Sequence of chain 22.C:
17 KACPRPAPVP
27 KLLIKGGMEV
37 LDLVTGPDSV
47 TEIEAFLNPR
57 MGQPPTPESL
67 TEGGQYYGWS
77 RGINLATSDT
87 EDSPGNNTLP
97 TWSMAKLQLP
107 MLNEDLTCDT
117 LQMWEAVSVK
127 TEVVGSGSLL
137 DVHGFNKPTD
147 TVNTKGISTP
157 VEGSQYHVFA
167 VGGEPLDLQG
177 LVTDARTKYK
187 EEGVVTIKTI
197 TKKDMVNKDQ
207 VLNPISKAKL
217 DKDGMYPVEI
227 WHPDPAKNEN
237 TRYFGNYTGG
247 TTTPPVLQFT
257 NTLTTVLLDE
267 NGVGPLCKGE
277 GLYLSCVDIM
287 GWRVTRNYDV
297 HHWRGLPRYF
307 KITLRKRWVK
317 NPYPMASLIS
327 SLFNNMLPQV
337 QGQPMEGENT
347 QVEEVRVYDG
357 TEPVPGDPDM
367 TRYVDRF

Binding-site contacts:
Ligand atom O10 contacts residue THR291 of chain 22.C at 4.4 Å.
Ligand atom C11 contacts residue TYR72 of chain 22.C at 4.3 Å (hydrophobic).
Ligand atom C4 contacts residue HIS298 of chain 22.C at 3.8 Å.
Ligand atom C3 contacts residue GLY78 of chain 22.C at 3.9 Å.
Ligand atom O1A contacts residue TYR72 of chain 22.C at 3.6 Å.
Ligand atom C1 contacts residue ARG77 of chain 22.C at 3.3 Å.
Ligand atom O4 contacts residue HIS298 of chain 22.C at 3.2 Å (h-bond).
Ligand atom C10 contacts residue TYR72 of chain 22.C at 4.0 Å (hydrophobic).
Ligand atom C11 contacts residue ASP85 of chain 22.D at 4.0 Å.
Ligand atom O4 contacts residue ILE79 of chain 22.C at 3.7 Å.
Ligand atom O8 contacts residue ARG77 of chain 22.C at 3.6 Å (salt-bridge).
Ligand atom C1 contacts residue GLY78 of chain 22.C at 4.2 Å.
Ligand atom C2 contacts residue GLY78 of chain 22.C at 4.1 Å.
Ligand atom O1B contacts residue TYR72 of chain 22.C at 4.4 Å.
Ligand atom C4 contacts residue ARG77 of chain 22.C at 4.4 Å.
Ligand atom C1 contacts residue TYR72 of chain 22.C at 4.3 Å (hydrophobic).
Ligand atom O4 contacts residue ASN80 of chain 22.C at 4.3 Å.
Ligand atom O1A contacts residue ARG77 of chain 22.C at 3.0 Å (salt-bridge).
Ligand atom C3 contacts residue ARG77 of chain 22.C at 4.2 Å.
Ligand atom C4 contacts residue TYR72 of chain 22.C at 3.4 Å (hydrophobic).
Ligand atom O1A contacts residue HIS298 of chain 22.C at 4.3 Å.
Ligand atom O3 contacts residue VAL296 of chain 22.C at 4.4 Å.
Ligand atom C4 contacts residue GLY78 of chain 22.C at 3.2 Å.
Ligand atom O4 contacts residue ARG289 of chain 22.C at 4.5 Å.
Ligand atom C2 contacts residue ARG77 of chain 22.C at 4.4 Å.
Ligand atom C3 contacts residue GLY78 of chain 22.C at 4.3 Å.
Ligand atom O4 contacts residue GLY78 of chain 22.C at 3.1 Å.
Ligand atom O6 contacts residue ASN93 of chain 22.C at 3.4 Å (h-bond).
Ligand atom C3 contacts residue HIS298 of chain 22.C at 3.5 Å.
Ligand atom O9 contacts residue ARG77 of chain 22.C at 3.8 Å.
Ligand atom O4 contacts residue TYR72 of chain 22.C at 3.8 Å.
Ligand atom C6 contacts residue TYR72 of chain 22.C at 3.9 Å (hydrophobic).
Ligand atom O1B contacts residue ARG77 of chain 22.C at 2.7 Å (salt-bridge).
Ligand atom O4 contacts residue THR291 of chain 22.C at 3.3 Å.
Ligand atom C5 contacts residue TYR72 of chain 22.C at 3.6 Å (hydrophobic).
Ligand atom C6 contacts residue ASN93 of chain 22.C at 3.7 Å.
Ligand atom N5 contacts residue TYR72 of chain 22.C at 3.1 Å (h-bond).
Ligand atom O10 contacts residue ASN293 of chain 22.C at 4.5 Å.
Ligand atom O3 contacts residue GLY78 of chain 22.C at 3.4 Å.
Ligand atom O1A contacts residue GLY78 of chain 22.C at 3.8 Å.

A protein and the small-molecule ligand that binds it are described below.
Small molecule (SMILES): CC(=O)N[C@H]1[C@H]([C@H](O)[C@H](O)CO)O[C@@](O[C@H]2[C@@H](O)[C@@H](CO)O[C@@H](O[C@H]3[C@H](O)[C@@H](O)[C@H](O)O[C@@H]3CO)[C@@H]2O)(C(=O)O)C[C@@H]1O

Sequence of chain 22.D:
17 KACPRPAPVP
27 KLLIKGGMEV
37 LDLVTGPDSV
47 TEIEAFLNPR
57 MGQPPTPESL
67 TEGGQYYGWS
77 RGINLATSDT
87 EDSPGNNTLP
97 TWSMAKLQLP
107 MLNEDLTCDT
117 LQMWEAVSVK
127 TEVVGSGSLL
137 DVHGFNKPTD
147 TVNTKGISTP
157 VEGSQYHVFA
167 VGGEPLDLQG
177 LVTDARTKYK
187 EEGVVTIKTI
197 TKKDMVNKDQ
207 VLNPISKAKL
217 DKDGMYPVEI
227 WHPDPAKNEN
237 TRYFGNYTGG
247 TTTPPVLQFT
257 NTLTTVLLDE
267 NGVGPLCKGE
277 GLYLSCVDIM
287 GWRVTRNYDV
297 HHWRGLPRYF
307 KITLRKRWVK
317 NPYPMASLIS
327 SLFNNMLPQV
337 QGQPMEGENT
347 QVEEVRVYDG